Sequence of chain 1.A:
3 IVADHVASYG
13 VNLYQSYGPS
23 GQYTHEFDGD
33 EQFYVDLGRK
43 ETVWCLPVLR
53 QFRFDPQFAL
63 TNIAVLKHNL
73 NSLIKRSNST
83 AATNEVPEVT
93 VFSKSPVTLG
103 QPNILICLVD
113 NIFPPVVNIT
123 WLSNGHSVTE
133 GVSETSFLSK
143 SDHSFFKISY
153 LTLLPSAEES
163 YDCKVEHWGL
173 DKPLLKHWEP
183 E

Binding-site contacts:
Ligand atom C8 contacts residue VAL118 of chain 1.A at 3.6 Å (hydrophobic).
Ligand atom O5 contacts residue GLU168 of chain 1.A at 4.2 Å.
Ligand atom O7 contacts residue ASN120 of chain 1.A at 4.0 Å.
Ligand atom O3 contacts residue TYR19 of chain 1.A at 3.8 Å.
Ligand atom N2 contacts residue ASN120 of chain 1.A at 2.9 Å (h-bond).
Ligand atom C1 contacts residue GLU168 of chain 1.A at 4.3 Å.
Ligand atom C2 contacts residue ASN120 of chain 1.A at 2.4 Å.
Ligand atom C7 contacts residue GLU168 of chain 1.A at 3.9 Å.
Ligand atom C8 contacts residue TRP170 of chain 1.A at 3.6 Å (hydrophobic).
Ligand atom C3 contacts residue TYR19 of chain 1.A at 4.3 Å (hydrophobic).
Ligand atom O5 contacts residue ASN120 of chain 1.A at 2.3 Å (h-bond).
Ligand atom C8 contacts residue HIS169 of chain 1.A at 4.3 Å.
Ligand atom C1 contacts residue ASN120 of chain 1.A at 1.4 Å.
Ligand atom C5 contacts residue ASN120 of chain 1.A at 3.7 Å.
Ligand atom C4 contacts residue ASN120 of chain 1.A at 4.2 Å.
Ligand atom C3 contacts residue ASN120 of chain 1.A at 3.8 Å.
Ligand atom C7 contacts residue ASN120 of chain 1.A at 3.7 Å.
Ligand atom C8 contacts residue GLU168 of chain 1.A at 3.6 Å.
Ligand atom O7 contacts residue GLU168 of chain 1.A at 3.8 Å.
Ligand atom O7 contacts residue TRP170 of chain 1.A at 4.2 Å.
Ligand atom C8 contacts residue VAL119 of chain 1.A at 4.3 Å (hydrophobic).
Ligand atom C7 contacts residue TRP170 of chain 1.A at 4.1 Å (hydrophobic).

This protein binds this small molecule.
Small molecule (SMILES): CC(=O)N[C@@H]1[C@@H](O)[C@H](O)[C@@H](CO)O[C@H]1O